Sequence of chain 2.A:
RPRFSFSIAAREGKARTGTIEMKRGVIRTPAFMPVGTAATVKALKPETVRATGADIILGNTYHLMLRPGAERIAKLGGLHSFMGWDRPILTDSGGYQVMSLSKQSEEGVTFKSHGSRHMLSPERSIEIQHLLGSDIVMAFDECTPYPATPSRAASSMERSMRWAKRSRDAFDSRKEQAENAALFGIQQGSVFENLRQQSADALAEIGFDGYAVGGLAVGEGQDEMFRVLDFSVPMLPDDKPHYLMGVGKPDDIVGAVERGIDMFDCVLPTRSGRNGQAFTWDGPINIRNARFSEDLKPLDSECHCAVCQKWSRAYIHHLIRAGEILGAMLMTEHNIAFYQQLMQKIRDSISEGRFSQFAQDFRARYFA

Binding-site contacts:
Ligand atom N2 contacts residue CYS158 of chain 2.A at 3.7 Å.
Ligand atom C6 contacts residue MET260 of chain 2.A at 4.0 Å (hydrophobic).
Ligand atom O contacts residue GLN203 of chain 2.A at 3.1 Å (h-bond).
Ligand atom O contacts residue GLY230 of chain 2.A at 3.2 Å (h-bond).
Ligand atom N3 contacts residue ILE201 of chain 2.A at 3.3 Å.
Ligand atom C2 contacts residue TYR106 of chain 2.A at 3.7 Å (hydrophobic).
Ligand atom N contacts residue TYR106 of chain 2.A at 3.6 Å (h-bond).
Ligand atom C8 contacts residue LEU231 of chain 2.A at 3.9 Å (hydrophobic).
Ligand atom N1 contacts residue GLY261 of chain 2.A at 3.6 Å.
Ligand atom C contacts residue GLY261 of chain 2.A at 3.5 Å.
Ligand atom C7 contacts residue TYR106 of chain 2.A at 3.8 Å (hydrophobic).
Ligand atom C3 contacts residue TYR106 of chain 2.A at 3.6 Å (hydrophobic).
Ligand atom N2 contacts residue MET260 of chain 2.A at 3.8 Å.
Ligand atom N3 contacts residue ASP156 of chain 2.A at 2.6 Å (salt-bridge).
Ligand atom C contacts residue ALA232 of chain 2.A at 3.7 Å (hydrophobic).
Ligand atom N4 contacts residue ALA232 of chain 2.A at 3.6 Å.
Ligand atom C4 contacts residue ASP102 of chain 2.A at 3.8 Å.
Ligand atom N4 contacts residue TYR106 of chain 2.A at 3.6 Å.
Ligand atom C4 contacts residue MET260 of chain 2.A at 3.6 Å (hydrophobic).
Ligand atom N1 contacts residue TYR106 of chain 2.A at 3.6 Å.
Ligand atom C6 contacts residue GLN203 of chain 2.A at 4.0 Å.
Ligand atom N contacts residue GLY261 of chain 2.A at 3.8 Å.
Ligand atom O contacts residue GLY229 of chain 2.A at 3.5 Å.
Ligand atom C5 contacts residue TYR106 of chain 2.A at 3.9 Å (hydrophobic).
Ligand atom C3 contacts residue MET260 of chain 2.A at 3.9 Å (hydrophobic).
Ligand atom C3 contacts residue ASP102 of chain 2.A at 3.8 Å.
Ligand atom C1 contacts residue ALA232 of chain 2.A at 3.6 Å (hydrophobic).
Ligand atom C8 contacts residue TYR106 of chain 2.A at 3.6 Å (hydrophobic).
Ligand atom O contacts residue CYS158 of chain 2.A at 3.9 Å.
Ligand atom N4 contacts residue MET260 of chain 2.A at 4.0 Å.
Ligand atom C4 contacts residue TYR106 of chain 2.A at 3.5 Å (hydrophobic).
Ligand atom N contacts residue ALA232 of chain 2.A at 2.8 Å (h-bond).
Ligand atom N3 contacts residue CYS158 of chain 2.A at 3.6 Å (h-bond).
Ligand atom C contacts residue TYR106 of chain 2.A at 3.8 Å (hydrophobic).
Ligand atom N4 contacts residue LEU231 of chain 2.A at 3.0 Å (h-bond).
Ligand atom N3 contacts residue GLN203 of chain 2.A at 3.4 Å (h-bond).
Ligand atom C1 contacts residue TYR106 of chain 2.A at 3.6 Å (hydrophobic).
Ligand atom C1 contacts residue GLY261 of chain 2.A at 3.8 Å.
Ligand atom C6 contacts residue CYS158 of chain 2.A at 3.9 Å (hydrophobic).
Ligand atom C1 contacts residue LEU231 of chain 2.A at 4.0 Å (hydrophobic).

This small molecule binds to this protein.
Small molecule (SMILES): CNc1nc2cc(C(=O)NN)ccc2[nH]1